Binding-site contacts:
Ligand atom N17 contacts residue HIS86 of chain 1.A at 2.9 Å (h-bond).
Ligand atom N10 contacts residue LYS35 of chain 1.A at 3.8 Å.
Ligand atom C29 contacts residue ASP93 of chain 1.A at 3.7 Å.
Ligand atom C11 contacts residue LEU81 of chain 1.A at 3.7 Å (hydrophobic).
Ligand atom C18 contacts residue HIS86 of chain 1.A at 3.4 Å.
Ligand atom N27 contacts residue ASP93 of chain 1.A at 3.7 Å.
Ligand atom C12 contacts residue LYS35 of chain 1.A at 3.6 Å.
Ligand atom C23 contacts residue GLU87 of chain 1.A at 3.6 Å.
Ligand atom C16 contacts residue HIS86 of chain 1.A at 3.6 Å.
Ligand atom C23 contacts residue TYR85 of chain 1.A at 3.4 Å (hydrophobic).
Ligand atom C23 contacts residue HIS86 of chain 1.A at 3.2 Å.
Ligand atom C18 contacts residue GLY89 of chain 1.A at 3.6 Å.
Ligand atom C23 contacts residue GLY89 of chain 1.A at 3.5 Å.
Ligand atom N30 contacts residue HIS86 of chain 1.A at 3.1 Å (h-bond).
Ligand atom N10 contacts residue LEU63 of chain 1.A at 3.7 Å.
Ligand atom N15 contacts residue LEU143 of chain 1.A at 3.6 Å.
Ligand atom N30 contacts residue ALA33 of chain 1.A at 3.8 Å.
Ligand atom C29 contacts residue VAL14 of chain 1.A at 3.4 Å (hydrophobic).
Ligand atom C28 contacts residue ASP93 of chain 1.A at 3.8 Å.
Ligand atom C19 contacts residue VAL14 of chain 1.A at 3.8 Å (hydrophobic).
Ligand atom C12 contacts residue THR83 of chain 1.A at 3.5 Å.
Ligand atom C22 contacts residue GLY89 of chain 1.A at 3.6 Å.
Ligand atom C20 contacts residue GLY89 of chain 1.A at 3.8 Å.
Ligand atom C11 contacts residue LYS35 of chain 1.A at 3.7 Å.
Ligand atom C32 contacts residue ALA33 of chain 1.A at 3.7 Å (hydrophobic).
Ligand atom C13 contacts residue ALA33 of chain 1.A at 3.8 Å (hydrophobic).
Ligand atom C02 contacts residue LYS140 of chain 1.A at 3.5 Å.
Ligand atom C09 contacts residue LEU63 of chain 1.A at 3.7 Å (hydrophobic).
Ligand atom C22 contacts residue GLU87 of chain 1.A at 3.6 Å.
Ligand atom C21 contacts residue GLY89 of chain 1.A at 3.8 Å.
Ligand atom N17 contacts residue TYR85 of chain 1.A at 3.5 Å.
Ligand atom N30 contacts residue TYR85 of chain 1.A at 3.8 Å.
Ligand atom C01 contacts residue TYR19 of chain 1.A at 3.5 Å (hydrophobic).
Ligand atom C31 contacts residue HIS84 of chain 1.A at 3.3 Å.
Ligand atom C11 contacts residue THR83 of chain 1.A at 3.5 Å.
Ligand atom C31 contacts residue ALA33 of chain 1.A at 3.4 Å (hydrophobic).
Ligand atom N07 contacts residue VAL22 of chain 1.A at 3.7 Å.
Ligand atom C31 contacts residue HIS86 of chain 1.A at 3.7 Å.
Ligand atom C14 contacts residue LEU143 of chain 1.A at 3.7 Å (hydrophobic).
Ligand atom C19 contacts residue GLY89 of chain 1.A at 3.7 Å.

Sequence of chain 1.A:
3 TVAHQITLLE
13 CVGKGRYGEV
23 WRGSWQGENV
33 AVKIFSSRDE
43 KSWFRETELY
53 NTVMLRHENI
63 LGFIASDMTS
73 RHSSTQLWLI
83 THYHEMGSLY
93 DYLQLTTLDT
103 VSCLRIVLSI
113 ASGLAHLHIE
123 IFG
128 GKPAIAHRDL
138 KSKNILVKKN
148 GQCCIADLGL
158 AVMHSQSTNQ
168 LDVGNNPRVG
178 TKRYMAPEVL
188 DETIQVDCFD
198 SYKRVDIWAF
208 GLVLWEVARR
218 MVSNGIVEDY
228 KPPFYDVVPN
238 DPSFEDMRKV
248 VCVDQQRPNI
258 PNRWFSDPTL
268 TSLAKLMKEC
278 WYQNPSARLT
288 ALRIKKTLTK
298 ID

A small-molecule ligand and the protein it binds are described below.
Small molecule (SMILES): CCn1cc(-c2ccnc(Nc3ccc(N4CCNCC4)cc3)n2)c(-c2cccnc2)n1